Binding-site contacts:
Ligand atom C1 contacts residue ILE224 of chain 2.A at 3.9 Å (hydrophobic).
Ligand atom C6 contacts residue CYS7 of chain 2.B at 4.4 Å (hydrophobic).
Ligand atom C3 contacts residue ILE224 of chain 2.A at 4.3 Å (hydrophobic).
Ligand atom C11 contacts residue PRO172 of chain 2.A at 4.0 Å (hydrophobic).
Ligand atom C8 contacts residue LYS127 of chain 2.A at 2.9 Å.
Ligand atom S1 contacts residue GLY176 of chain 2.A at 3.7 Å.
Ligand atom S1 contacts residue CYS7 of chain 2.B at 2.0 Å (h-bond).
Ligand atom C2 contacts residue CYS7 of chain 2.B at 3.4 Å (hydrophobic).
Ligand atom BR1 contacts residue PHE124 of chain 2.A at 4.1 Å.
Ligand atom C9 contacts residue LYS127 of chain 2.A at 2.5 Å.
Ligand atom N1 contacts residue CYS7 of chain 2.B at 4.2 Å.
Ligand atom C3 contacts residue LEU227 of chain 2.A at 4.1 Å (hydrophobic).
Ligand atom C10 contacts residue LYS127 of chain 2.A at 1.4 Å.
Ligand atom C9 contacts residue PHE124 of chain 2.A at 4.3 Å (hydrophobic).
Ligand atom C1 contacts residue LEU223 of chain 2.A at 4.1 Å (hydrophobic).
Ligand atom S1 contacts residue ILE224 of chain 2.A at 4.0 Å.
Ligand atom C9 contacts residue CYS7 of chain 2.B at 3.6 Å (hydrophobic).
Ligand atom C8 contacts residue CYS7 of chain 2.B at 4.2 Å (hydrophobic).
Ligand atom C8 contacts residue LYS54 of chain 2.A at 4.1 Å.
Ligand atom BR1 contacts residue SER50 of chain 2.A at 3.7 Å.
Ligand atom C11 contacts residue LYS127 of chain 2.A at 3.7 Å.
Ligand atom C3 contacts residue GLN8 of chain 2.B at 3.5 Å.
Ligand atom O1 contacts residue PRO172 of chain 2.A at 3.8 Å.
Ligand atom C5 contacts residue CYS7 of chain 2.B at 3.7 Å (hydrophobic).
Ligand atom C4 contacts residue ILE224 of chain 2.A at 4.0 Å (hydrophobic).
Ligand atom C8 contacts residue PHE124 of chain 2.A at 3.6 Å (hydrophobic).
Ligand atom C11 contacts residue CYS7 of chain 2.B at 3.3 Å (hydrophobic).
Ligand atom C2 contacts residue GLN8 of chain 2.B at 3.9 Å.
Ligand atom BR1 contacts residue LYS54 of chain 2.A at 3.8 Å.
Ligand atom C7 contacts residue PHE124 of chain 2.A at 4.2 Å (hydrophobic).
Ligand atom C7 contacts residue LYS127 of chain 2.A at 4.3 Å.
Ligand atom C4 contacts residue CYS7 of chain 2.B at 4.3 Å (hydrophobic).
Ligand atom C7 contacts residue LYS54 of chain 2.A at 3.8 Å.
Ligand atom C10 contacts residue CYS7 of chain 2.B at 4.0 Å (hydrophobic).
Ligand atom C10 contacts residue ILE173 of chain 2.A at 3.9 Å (hydrophobic).
Ligand atom C3 contacts residue CYS7 of chain 2.B at 3.0 Å (hydrophobic).
Ligand atom O1 contacts residue ILE224 of chain 2.A at 3.6 Å.
Ligand atom N1 contacts residue ILE224 of chain 2.A at 4.1 Å.
Ligand atom BR1 contacts residue VAL51 of chain 2.A at 4.1 Å.
Ligand atom BR1 contacts residue ASN47 of chain 2.A at 4.0 Å.

Sequence of chain 2.A:
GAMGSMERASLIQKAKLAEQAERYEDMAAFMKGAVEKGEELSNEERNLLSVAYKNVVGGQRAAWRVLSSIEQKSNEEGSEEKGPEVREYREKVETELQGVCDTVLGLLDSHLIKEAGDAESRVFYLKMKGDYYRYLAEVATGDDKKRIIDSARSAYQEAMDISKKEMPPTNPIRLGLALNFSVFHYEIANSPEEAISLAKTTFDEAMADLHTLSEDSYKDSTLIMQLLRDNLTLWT

Sequence of chain 2.B:
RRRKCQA

The small molecule below binds the protein below.
Small molecule (SMILES): CN(CCS)C(=O)c1cc(Br)cc(C=O)c1